Binding-site contacts:
Ligand atom OAC contacts residue TYR187 of chain 1.A at 4.0 Å.
Ligand atom OAP contacts residue TRP183 of chain 1.A at 4.0 Å.
Ligand atom CAM contacts residue MET154 of chain 1.A at 4.0 Å (hydrophobic).
Ligand atom OAD contacts residue GLY32 of chain 1.A at 3.9 Å.
Ligand atom OAD contacts residue TYR187 of chain 1.A at 3.4 Å.
Ligand atom CAA contacts residue LEU33 of chain 1.A at 3.6 Å (hydrophobic).
Ligand atom OAB contacts residue SER102 of chain 1.A at 3.0 Å.
Ligand atom CAQ contacts residue SER103 of chain 1.A at 4.0 Å.
Ligand atom CAU contacts residue TRP183 of chain 1.A at 3.7 Å (hydrophobic).
Ligand atom CAI contacts residue PRO128 of chain 1.A at 3.8 Å (hydrophobic).
Ligand atom OAE contacts residue VAL158 of chain 1.A at 3.4 Å.
Ligand atom CAS contacts residue TRP183 of chain 1.A at 3.5 Å (hydrophobic).
Ligand atom CAS contacts residue SER103 of chain 1.A at 4.0 Å.
Ligand atom OAP contacts residue SER102 of chain 1.A at 3.7 Å.
Ligand atom CAQ contacts residue TRP183 of chain 1.A at 3.9 Å (hydrophobic).
Ligand atom CAL contacts residue ALA242 of chain 1.A at 3.7 Å (hydrophobic).
Ligand atom CAV contacts residue SER102 of chain 1.A at 3.9 Å.
Ligand atom CAF contacts residue GOL1 of chain 1.D at 3.5 Å.
Ligand atom CAH contacts residue ILE191 of chain 1.A at 3.6 Å (hydrophobic).
Ligand atom CAT contacts residue TRP183 of chain 1.A at 4.0 Å (hydrophobic).
Ligand atom OAB contacts residue TRP183 of chain 1.A at 4.1 Å.
Ligand atom OAC contacts residue PRO188 of chain 1.A at 3.2 Å.
Ligand atom OAC contacts residue ILE191 of chain 1.A at 3.9 Å.
Ligand atom OAD contacts residue TRP183 of chain 1.A at 3.0 Å (h-bond).
Ligand atom CAI contacts residue GOL1 of chain 1.D at 3.9 Å.
Ligand atom CAA contacts residue ASP31 of chain 1.A at 3.4 Å.
Ligand atom OAC contacts residue PRO192 of chain 1.A at 3.0 Å.
Ligand atom CAM contacts residue PHE243 of chain 1.A at 4.0 Å (hydrophobic).
Ligand atom CAJ contacts residue PHE221 of chain 1.A at 4.1 Å (hydrophobic).
Ligand atom OAB contacts residue SER103 of chain 1.A at 3.2 Å (h-bond).
Ligand atom OAE contacts residue ALA242 of chain 1.A at 4.0 Å.
Ligand atom CAQ contacts residue SER102 of chain 1.A at 3.3 Å.
Ligand atom OAD contacts residue SER103 of chain 1.A at 3.1 Å (h-bond).
Ligand atom CAR contacts residue PRO188 of chain 1.A at 3.9 Å (hydrophobic).
Ligand atom CAJ contacts residue GOL1 of chain 1.D at 3.9 Å.
Ligand atom OAB contacts residue GLY32 of chain 1.A at 3.1 Å (h-bond).
Ligand atom CAO contacts residue VAL158 of chain 1.A at 3.5 Å (hydrophobic).
Ligand atom CAL contacts residue PHE243 of chain 1.A at 3.9 Å (hydrophobic).
Ligand atom OAC contacts residue GOL1 of chain 1.D at 4.0 Å.
Ligand atom CAA contacts residue GLY32 of chain 1.A at 3.4 Å.

Sequence of chain 1.A:
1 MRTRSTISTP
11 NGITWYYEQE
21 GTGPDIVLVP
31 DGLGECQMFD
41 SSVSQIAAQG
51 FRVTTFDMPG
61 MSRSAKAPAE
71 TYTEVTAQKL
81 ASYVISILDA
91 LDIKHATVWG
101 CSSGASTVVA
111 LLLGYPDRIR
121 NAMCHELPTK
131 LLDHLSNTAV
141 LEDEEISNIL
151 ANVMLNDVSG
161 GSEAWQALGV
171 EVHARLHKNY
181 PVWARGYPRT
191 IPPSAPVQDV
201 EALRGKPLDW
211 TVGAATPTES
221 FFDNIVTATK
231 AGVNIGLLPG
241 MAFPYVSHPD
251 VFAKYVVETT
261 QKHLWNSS

The small molecule below binds the protein below.
Small molecule (SMILES): C[C@H]1CCC[C@@H](O)CCC/C=C/c2cc(O)cc(O)c2C(=O)O1